Binding-site contacts:
Ligand atom C3 contacts residue ASN167 of chain 2.A at 3.8 Å.
Ligand atom C5 contacts residue ASN167 of chain 2.A at 3.6 Å.
Ligand atom O5 contacts residue ASN167 of chain 2.A at 2.3 Å (h-bond).
Ligand atom C4 contacts residue ASN167 of chain 2.A at 4.2 Å.
Ligand atom N2 contacts residue ASN167 of chain 2.A at 3.0 Å (h-bond).
Ligand atom C7 contacts residue ASN167 of chain 2.A at 3.8 Å.
Ligand atom C2 contacts residue ASN167 of chain 2.A at 2.5 Å.
Ligand atom C1 contacts residue THR240 of chain 2.A at 4.3 Å.
Ligand atom C8 contacts residue THR240 of chain 2.A at 3.3 Å.
Ligand atom C8 contacts residue GLU205 of chain 2.A at 4.4 Å.
Ligand atom C8 contacts residue PRO219 of chain 1.A at 4.3 Å (hydrophobic).
Ligand atom C1 contacts residue ASN167 of chain 2.A at 1.5 Å.
Ligand atom O7 contacts residue ASN167 of chain 2.A at 4.1 Å.
Ligand atom C7 contacts residue THR240 of chain 2.A at 3.7 Å.
Ligand atom O5 contacts residue THR169 of chain 2.A at 4.4 Å.
Ligand atom N2 contacts residue THR240 of chain 2.A at 3.5 Å (h-bond).

Sequence of chain 1.A:
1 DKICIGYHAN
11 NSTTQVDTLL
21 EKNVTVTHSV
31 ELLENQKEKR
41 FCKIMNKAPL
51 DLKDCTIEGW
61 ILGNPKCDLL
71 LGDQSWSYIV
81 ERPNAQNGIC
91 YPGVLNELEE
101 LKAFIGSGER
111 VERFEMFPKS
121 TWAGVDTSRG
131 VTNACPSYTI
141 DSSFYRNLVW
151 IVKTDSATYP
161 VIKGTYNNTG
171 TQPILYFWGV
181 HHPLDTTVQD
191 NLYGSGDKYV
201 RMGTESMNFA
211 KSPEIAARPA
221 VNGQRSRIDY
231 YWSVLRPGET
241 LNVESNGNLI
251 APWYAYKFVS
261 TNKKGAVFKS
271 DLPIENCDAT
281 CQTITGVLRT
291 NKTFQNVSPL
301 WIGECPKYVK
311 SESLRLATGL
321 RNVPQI

The protein below binds the small molecule below.
Small molecule (SMILES): CC(=O)N[C@@H]1[C@@H](O)[C@H](O)[C@@H](CO)O[C@H]1O

Sequence of chain 2.A:
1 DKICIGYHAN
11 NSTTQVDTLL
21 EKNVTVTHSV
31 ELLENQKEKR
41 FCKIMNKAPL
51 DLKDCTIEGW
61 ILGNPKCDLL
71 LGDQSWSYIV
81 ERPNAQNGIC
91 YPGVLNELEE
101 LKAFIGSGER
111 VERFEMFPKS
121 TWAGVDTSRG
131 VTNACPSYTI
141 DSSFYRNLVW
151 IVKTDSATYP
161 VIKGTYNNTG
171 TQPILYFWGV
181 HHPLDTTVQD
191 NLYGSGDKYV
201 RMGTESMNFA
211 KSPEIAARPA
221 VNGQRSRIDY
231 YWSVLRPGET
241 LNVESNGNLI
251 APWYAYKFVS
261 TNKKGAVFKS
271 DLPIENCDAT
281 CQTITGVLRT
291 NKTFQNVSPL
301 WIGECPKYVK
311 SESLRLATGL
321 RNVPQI